This small molecule binds to this protein.
Small molecule (SMILES): CC(=O)N[C@H]1[C@H](O[C@H]2[C@H](O)[C@@H](NC(C)=O)CO[C@@H]2CO[C@@H]2O[C@@H](C)[C@@H](O)[C@@H](O)[C@@H]2O)O[C@H](CO)[C@@H](O)[C@@H]1O

Binding-site contacts:
Ligand atom C7 contacts residue GLY150 of chain 45.C at 3.1 Å.
Ligand atom O5 contacts residue THR156 of chain 45.C at 4.1 Å.
Ligand atom C5 contacts residue ASN154 of chain 45.C at 3.6 Å.
Ligand atom C2 contacts residue MET151 of chain 45.C at 4.3 Å (hydrophobic).
Ligand atom O7 contacts residue ASN154 of chain 45.C at 4.0 Å.
Ligand atom C7 contacts residue ASN154 of chain 45.C at 3.7 Å.
Ligand atom O6 contacts residue MET151 of chain 45.C at 4.4 Å.
Ligand atom C4 contacts residue MET151 of chain 45.C at 3.9 Å (hydrophobic).
Ligand atom O7 contacts residue GLY150 of chain 45.C at 2.9 Å (h-bond).
Ligand atom C6 contacts residue ASN157 of chain 45.C at 3.7 Å.
Ligand atom C2 contacts residue GLY150 of chain 45.C at 3.8 Å.
Ligand atom C3 contacts residue ASN154 of chain 45.C at 3.8 Å.
Ligand atom C1 contacts residue MET151 of chain 45.C at 4.2 Å (hydrophobic).
Ligand atom C8 contacts residue ASN157 of chain 45.C at 3.3 Å.
Ligand atom O5 contacts residue THR156 of chain 45.C at 3.8 Å.
Ligand atom O5 contacts residue ASN154 of chain 45.C at 2.3 Å (h-bond).
Ligand atom C2 contacts residue ASN154 of chain 45.C at 2.4 Å.
Ligand atom C6 contacts residue THR156 of chain 45.C at 3.9 Å.
Ligand atom O5 contacts residue ASN157 of chain 45.C at 4.2 Å.
Ligand atom O5 contacts residue MET151 of chain 45.C at 3.9 Å.
Ligand atom C6 contacts residue THR156 of chain 45.C at 3.8 Å.
Ligand atom C1 contacts residue GLY150 of chain 45.C at 4.0 Å.
Ligand atom C4 contacts residue ASN154 of chain 45.C at 4.2 Å.
Ligand atom N2 contacts residue ASN154 of chain 45.C at 2.9 Å (h-bond).
Ligand atom C3 contacts residue MET151 of chain 45.C at 4.1 Å (hydrophobic).
Ligand atom C5 contacts residue MET151 of chain 45.C at 3.8 Å (hydrophobic).
Ligand atom C8 contacts residue THR156 of chain 45.C at 4.2 Å.
Ligand atom C1 contacts residue THR156 of chain 45.C at 4.3 Å.
Ligand atom N2 contacts residue GLY150 of chain 45.C at 3.5 Å (h-bond).
Ligand atom C1 contacts residue ASN154 of chain 45.C at 1.4 Å.
Ligand atom C6 contacts residue ASP161 of chain 45.C at 3.7 Å.
Ligand atom C5 contacts residue THR156 of chain 45.C at 4.1 Å.
Ligand atom C5 contacts residue THR156 of chain 45.C at 3.8 Å.
Ligand atom C8 contacts residue GLY150 of chain 45.C at 3.7 Å.
Ligand atom O7 contacts residue HIS148 of chain 45.C at 3.6 Å.

Sequence of chain 45.C:
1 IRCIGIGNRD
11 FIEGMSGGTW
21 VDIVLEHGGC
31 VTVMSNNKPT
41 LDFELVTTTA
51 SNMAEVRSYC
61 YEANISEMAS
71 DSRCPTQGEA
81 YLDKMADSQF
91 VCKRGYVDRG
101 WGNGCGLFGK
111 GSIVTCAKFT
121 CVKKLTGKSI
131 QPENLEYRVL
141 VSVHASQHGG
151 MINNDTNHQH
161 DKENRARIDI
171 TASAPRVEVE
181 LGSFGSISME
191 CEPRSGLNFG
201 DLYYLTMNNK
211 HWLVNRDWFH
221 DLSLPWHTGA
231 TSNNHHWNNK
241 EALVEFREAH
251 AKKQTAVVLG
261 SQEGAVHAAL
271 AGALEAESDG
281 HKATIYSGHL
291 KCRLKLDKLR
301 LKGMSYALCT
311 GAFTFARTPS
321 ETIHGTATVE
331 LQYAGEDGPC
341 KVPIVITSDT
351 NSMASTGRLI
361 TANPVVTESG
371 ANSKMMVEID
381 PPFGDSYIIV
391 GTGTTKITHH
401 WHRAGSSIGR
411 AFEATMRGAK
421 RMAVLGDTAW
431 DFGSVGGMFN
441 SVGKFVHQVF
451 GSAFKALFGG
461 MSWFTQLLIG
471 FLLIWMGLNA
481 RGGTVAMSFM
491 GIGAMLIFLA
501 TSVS